This protein binds this small molecule.
Small molecule (SMILES): C[C@H](CCC(=O)NCCS(=O)(=O)O)[C@H]1CC[C@H]2[C@@H]3[C@H](O)C[C@@H]4C[C@H](O)CC[C@]4(C)[C@H]3C[C@H](O)[C@]12C

Sequence of chain 1.A:
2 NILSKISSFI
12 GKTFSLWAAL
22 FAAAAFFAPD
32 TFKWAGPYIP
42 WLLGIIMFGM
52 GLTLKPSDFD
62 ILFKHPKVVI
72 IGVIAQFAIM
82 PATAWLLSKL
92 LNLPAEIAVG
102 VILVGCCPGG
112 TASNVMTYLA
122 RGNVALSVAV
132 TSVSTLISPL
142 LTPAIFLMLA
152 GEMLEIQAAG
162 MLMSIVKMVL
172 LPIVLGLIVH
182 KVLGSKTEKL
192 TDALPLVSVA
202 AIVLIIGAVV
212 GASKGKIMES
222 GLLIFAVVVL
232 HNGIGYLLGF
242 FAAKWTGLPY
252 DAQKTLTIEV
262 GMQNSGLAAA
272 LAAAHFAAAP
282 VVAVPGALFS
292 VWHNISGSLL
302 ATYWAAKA

Binding-site contacts:
Ligand atom C19 contacts residue VAL200 of chain 1.A at 3.5 Å (hydrophobic).
Ligand atom O3S contacts residue LEU120 of chain 1.A at 3.4 Å.
Ligand atom C18 contacts residue GLY12 of chain 1.A at 3.6 Å.
Ligand atom C23 contacts residue GLY12 of chain 1.A at 3.5 Å.
Ligand atom C16 contacts residue ASN295 of chain 1.A at 3.9 Å.
Ligand atom C15 contacts residue PHE15 of chain 1.A at 3.6 Å (hydrophobic).
Ligand atom C5 contacts residue ILE203 of chain 1.A at 3.9 Å (hydrophobic).
Ligand atom C3 contacts residue ILE47 of chain 1.A at 3.5 Å (hydrophobic).
Ligand atom C7 contacts residue ASN295 of chain 1.A at 3.7 Å.
Ligand atom O24 contacts residue LEU120 of chain 1.A at 3.7 Å.
Ligand atom C19 contacts residue SER199 of chain 1.A at 3.5 Å.
Ligand atom O3 contacts residue THR112 of chain 1.A at 2.7 Å (h-bond).
Ligand atom C22 contacts residue GLY12 of chain 1.A at 3.7 Å.
Ligand atom O7 contacts residue ASN295 of chain 1.A at 3.0 Å (h-bond).
Ligand atom C7 contacts residue PHE15 of chain 1.A at 3.4 Å (hydrophobic).
Ligand atom C25 contacts residue LEU120 of chain 1.A at 3.6 Å (hydrophobic).
Ligand atom O24 contacts residue VAL116 of chain 1.A at 3.5 Å.
Ligand atom O12 contacts residue VAL116 of chain 1.A at 3.8 Å.
Ligand atom C3 contacts residue THR112 of chain 1.A at 3.6 Å.
Ligand atom C1 contacts residue SER199 of chain 1.A at 3.5 Å.
Ligand atom C16 contacts residue GLY12 of chain 1.A at 3.8 Å.
Ligand atom C22 contacts residue VAL116 of chain 1.A at 3.6 Å (hydrophobic).
Ligand atom O3 contacts residue ILE47 of chain 1.A at 3.9 Å.
Ligand atom C26 contacts residue LYS13 of chain 1.A at 3.6 Å.
Ligand atom C6 contacts residue PHE15 of chain 1.A at 3.4 Å (hydrophobic).
Ligand atom O2S contacts residue LDA1 of chain 1.I at 3.4 Å.
Ligand atom C24 contacts residue LYS13 of chain 1.A at 3.7 Å.
Ligand atom C15 contacts residue ASN295 of chain 1.A at 3.2 Å.
Ligand atom C19 contacts residue ILE203 of chain 1.A at 3.7 Å (hydrophobic).
Ligand atom C2 contacts residue THR112 of chain 1.A at 3.3 Å.
Ligand atom C14 contacts residue ASN295 of chain 1.A at 3.9 Å.
Ligand atom C26 contacts residue LDA1 of chain 1.I at 3.5 Å.
Ligand atom C6 contacts residue ILE203 of chain 1.A at 3.7 Å (hydrophobic).
Ligand atom C2 contacts residue ILE47 of chain 1.A at 3.7 Å (hydrophobic).
Ligand atom O1S contacts residue LYS13 of chain 1.A at 3.3 Å (salt-bridge).
Ligand atom C20 contacts residue GLY12 of chain 1.A at 3.2 Å.
Ligand atom C25 contacts residue LDA1 of chain 1.I at 3.5 Å.
Ligand atom N24 contacts residue LYS13 of chain 1.A at 3.4 Å.
Ligand atom O7 contacts residue ALA113 of chain 1.A at 3.4 Å.
Ligand atom C23 contacts residue LYS13 of chain 1.A at 3.8 Å.